Sequence of chain 12.C:
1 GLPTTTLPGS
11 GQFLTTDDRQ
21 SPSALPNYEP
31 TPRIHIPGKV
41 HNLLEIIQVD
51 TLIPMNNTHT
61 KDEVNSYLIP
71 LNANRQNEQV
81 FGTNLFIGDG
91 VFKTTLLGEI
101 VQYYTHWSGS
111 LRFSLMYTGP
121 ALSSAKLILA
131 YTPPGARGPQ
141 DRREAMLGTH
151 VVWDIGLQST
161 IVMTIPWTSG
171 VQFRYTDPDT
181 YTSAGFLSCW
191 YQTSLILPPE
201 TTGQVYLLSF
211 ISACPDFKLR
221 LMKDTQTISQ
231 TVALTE

This protein binds this small molecule.
Small molecule (SMILES): Cc1cc(CCCCCCCOc2ccc(C3=N[C@@H](C)CO3)cc2)on1

Sequence of chain 12.A:
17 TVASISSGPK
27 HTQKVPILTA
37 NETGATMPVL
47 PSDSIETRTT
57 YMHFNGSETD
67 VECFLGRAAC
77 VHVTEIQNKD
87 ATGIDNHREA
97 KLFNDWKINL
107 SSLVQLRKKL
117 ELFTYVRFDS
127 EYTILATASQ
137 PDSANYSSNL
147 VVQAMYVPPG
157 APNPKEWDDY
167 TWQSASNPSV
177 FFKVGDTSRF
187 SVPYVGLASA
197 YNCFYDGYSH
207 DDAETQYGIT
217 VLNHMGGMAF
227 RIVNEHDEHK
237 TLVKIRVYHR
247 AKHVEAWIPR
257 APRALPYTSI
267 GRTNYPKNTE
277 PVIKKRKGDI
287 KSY

Binding-site contacts:
Ligand atom CM1 contacts residue SER107 of chain 12.A at 3.9 Å.
Ligand atom C5 contacts residue TYR152 of chain 12.A at 3.8 Å (hydrophobic).
Ligand atom C4A contacts residue ASN219 of chain 12.A at 3.5 Å.
Ligand atom C3B contacts residue MET221 of chain 12.A at 3.8 Å (hydrophobic).
Ligand atom C31 contacts residue PRO174 of chain 12.A at 3.4 Å (hydrophobic).
Ligand atom C5C contacts residue ILE104 of chain 12.A at 3.8 Å (hydrophobic).
Ligand atom C4 contacts residue MET224 of chain 12.A at 3.8 Å (hydrophobic).
Ligand atom C3 contacts residue PHE186 of chain 12.A at 3.8 Å (hydrophobic).
Ligand atom C6C contacts residue MET221 of chain 12.A at 3.7 Å (hydrophobic).
Ligand atom C31 contacts residue VAL176 of chain 12.A at 3.3 Å (hydrophobic).
Ligand atom C5C contacts residue TYR128 of chain 12.A at 3.5 Å (hydrophobic).
Ligand atom C31 contacts residue SER175 of chain 12.A at 3.6 Å.
Ligand atom N2 contacts residue PHE186 of chain 12.A at 3.7 Å.
Ligand atom C4C contacts residue TYR152 of chain 12.A at 3.8 Å (hydrophobic).
Ligand atom C2B contacts residue MET221 of chain 12.A at 3.5 Å (hydrophobic).
Ligand atom C31 contacts residue ALA150 of chain 12.A at 3.5 Å (hydrophobic).
Ligand atom C4 contacts residue PHE186 of chain 12.A at 3.6 Å (hydrophobic).
Ligand atom C3C contacts residue VAL188 of chain 12.A at 3.3 Å (hydrophobic).
Ligand atom C5B contacts residue LEU106 of chain 12.A at 3.5 Å (hydrophobic).
Ligand atom C1B contacts residue MET221 of chain 12.A at 3.8 Å (hydrophobic).
Ligand atom O1 contacts residue VAL188 of chain 12.A at 3.8 Å.
Ligand atom C4 contacts residue TYR152 of chain 12.A at 3.9 Å (hydrophobic).
Ligand atom C2C contacts residue VAL188 of chain 12.A at 3.2 Å (hydrophobic).
Ligand atom O1 contacts residue PHE186 of chain 12.A at 3.5 Å.
Ligand atom C3C contacts residue TYR128 of chain 12.A at 3.9 Å (hydrophobic).
Ligand atom N3A contacts residue ASN219 of chain 12.A at 3.0 Å (h-bond).
Ligand atom C5B contacts residue TYR197 of chain 12.A at 3.7 Å (hydrophobic).
Ligand atom C5 contacts residue PHE186 of chain 12.A at 3.5 Å (hydrophobic).
Ligand atom C6B contacts residue LEU106 of chain 12.A at 3.9 Å (hydrophobic).
Ligand atom O1 contacts residue ALA24 of chain 12.C at 3.6 Å.
Ligand atom C7C contacts residue TYR197 of chain 12.A at 3.8 Å (hydrophobic).
Ligand atom C4B contacts residue LEU106 of chain 12.A at 3.7 Å (hydrophobic).
Ligand atom C6B contacts residue TYR197 of chain 12.A at 3.6 Å (hydrophobic).
Ligand atom C3 contacts residue PRO174 of chain 12.A at 3.8 Å (hydrophobic).
Ligand atom O1B contacts residue MET221 of chain 12.A at 3.4 Å.
Ligand atom O1 contacts residue TYR152 of chain 12.A at 3.9 Å.
Ligand atom C6C contacts residue VAL191 of chain 12.A at 3.2 Å (hydrophobic).
Ligand atom C7C contacts residue TYR128 of chain 12.A at 3.6 Å (hydrophobic).
Ligand atom O1B contacts residue TYR128 of chain 12.A at 3.9 Å.
Ligand atom N2 contacts residue ALA24 of chain 12.C at 3.4 Å.